This protein binds this small molecule.
Small molecule (SMILES): N[C@@H](CC(=O)O)C(=O)O

Sequence of chain 1.D:
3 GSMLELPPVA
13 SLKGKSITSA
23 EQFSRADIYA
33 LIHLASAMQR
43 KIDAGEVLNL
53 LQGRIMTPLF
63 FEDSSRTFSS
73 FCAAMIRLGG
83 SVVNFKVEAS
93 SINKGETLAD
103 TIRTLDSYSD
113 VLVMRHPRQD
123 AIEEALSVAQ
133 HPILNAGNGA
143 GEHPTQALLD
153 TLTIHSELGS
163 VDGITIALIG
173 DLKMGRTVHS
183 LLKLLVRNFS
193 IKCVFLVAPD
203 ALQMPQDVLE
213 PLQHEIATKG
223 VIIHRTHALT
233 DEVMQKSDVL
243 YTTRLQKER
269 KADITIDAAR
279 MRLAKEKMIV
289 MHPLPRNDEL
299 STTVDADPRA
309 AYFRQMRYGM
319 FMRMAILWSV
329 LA

Sequence of chain 1.F:
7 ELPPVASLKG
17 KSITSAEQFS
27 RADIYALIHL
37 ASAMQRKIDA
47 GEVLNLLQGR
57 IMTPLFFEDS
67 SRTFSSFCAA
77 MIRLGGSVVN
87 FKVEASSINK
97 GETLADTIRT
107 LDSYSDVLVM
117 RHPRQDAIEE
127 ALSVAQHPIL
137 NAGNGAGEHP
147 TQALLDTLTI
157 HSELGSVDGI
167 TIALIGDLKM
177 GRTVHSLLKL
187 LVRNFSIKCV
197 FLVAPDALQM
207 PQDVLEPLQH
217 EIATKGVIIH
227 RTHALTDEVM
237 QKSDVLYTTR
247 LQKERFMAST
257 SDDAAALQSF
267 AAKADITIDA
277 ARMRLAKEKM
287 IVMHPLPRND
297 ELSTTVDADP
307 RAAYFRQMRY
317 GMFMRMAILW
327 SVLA

Binding-site contacts:
Ligand atom O contacts residue PO41 of chain 1.V at 3.4 Å (h-bond).
Ligand atom CA contacts residue LEU292 of chain 1.F at 3.4 Å (hydrophobic).
Ligand atom O contacts residue LYS96 of chain 1.D at 3.1 Å (salt-bridge).
Ligand atom CG contacts residue ARG246 of chain 1.F at 3.6 Å.
Ligand atom N contacts residue PRO293 of chain 1.F at 3.8 Å.
Ligand atom C contacts residue ARG178 of chain 1.F at 3.6 Å.
Ligand atom O contacts residue HIS145 of chain 1.F at 4.2 Å.
Ligand atom C contacts residue LYS96 of chain 1.D at 3.9 Å.
Ligand atom OXT contacts residue HIS145 of chain 1.F at 3.6 Å.
Ligand atom N contacts residue PO41 of chain 1.V at 2.6 Å (h-bond).
Ligand atom C contacts residue ARG117 of chain 1.F at 4.0 Å.
Ligand atom CB contacts residue LEU292 of chain 1.F at 3.3 Å (hydrophobic).
Ligand atom OD1 contacts residue LYS96 of chain 1.D at 2.8 Å (salt-bridge).
Ligand atom CG contacts residue GLN248 of chain 1.F at 3.7 Å.
Ligand atom OD1 contacts residue GLN248 of chain 1.F at 3.8 Å.
Ligand atom CG contacts residue LYS96 of chain 1.D at 4.0 Å.
Ligand atom CB contacts residue THR179 of chain 1.F at 3.8 Å.
Ligand atom OD1 contacts residue PO41 of chain 1.V at 4.3 Å.
Ligand atom OD1 contacts residue ARG246 of chain 1.F at 2.9 Å (salt-bridge).
Ligand atom CA contacts residue HIS145 of chain 1.F at 4.2 Å.
Ligand atom CB contacts residue PRO291 of chain 1.F at 4.1 Å (hydrophobic).
Ligand atom CA contacts residue PO41 of chain 1.V at 4.0 Å.
Ligand atom N contacts residue LEU292 of chain 1.F at 2.7 Å (h-bond).
Ligand atom OD1 contacts residue LEU292 of chain 1.F at 4.2 Å.
Ligand atom OD2 contacts residue GLN248 of chain 1.F at 3.0 Å (h-bond).
Ligand atom CG contacts residue PRO293 of chain 1.F at 3.8 Å (hydrophobic).
Ligand atom OD2 contacts residue PRO293 of chain 1.F at 3.9 Å.
Ligand atom CG contacts residue LEU292 of chain 1.F at 3.6 Å (hydrophobic).
Ligand atom C contacts residue THR179 of chain 1.F at 4.2 Å.
Ligand atom CA contacts residue THR179 of chain 1.F at 3.8 Å.
Ligand atom N contacts residue LYS96 of chain 1.D at 3.8 Å.
Ligand atom C contacts residue PO41 of chain 1.V at 4.3 Å.
Ligand atom O contacts residue ARG117 of chain 1.F at 3.2 Å (salt-bridge).
Ligand atom OXT contacts residue THR179 of chain 1.F at 3.7 Å.
Ligand atom C contacts residue HIS145 of chain 1.F at 3.8 Å.
Ligand atom OD2 contacts residue LEU292 of chain 1.F at 4.0 Å.
Ligand atom OD2 contacts residue ARG246 of chain 1.F at 3.0 Å (salt-bridge).
Ligand atom OXT contacts residue ARG178 of chain 1.F at 2.7 Å (salt-bridge).
Ligand atom OD1 contacts residue PRO293 of chain 1.F at 3.8 Å.
Ligand atom O contacts residue ARG178 of chain 1.F at 3.1 Å (salt-bridge).